Binding-site contacts:
Ligand atom N3 contacts residue THR89 of chain 2.A at 3.4 Å (h-bond).
Ligand atom C2 contacts residue SER204 of chain 2.A at 3.2 Å.
Ligand atom O4' contacts residue THR89 of chain 2.A at 3.1 Å (h-bond).
Ligand atom C1' contacts residue THR89 of chain 2.A at 3.4 Å.
Ligand atom C4 contacts residue THR90 of chain 2.A at 3.8 Å.
Ligand atom O3' contacts residue SO41 of chain 2.D at 3.3 Å (h-bond).
Ligand atom C5' contacts residue HIS5 of chain 1.A at 3.2 Å.
Ligand atom N3 contacts residue SER204 of chain 2.A at 3.8 Å.
Ligand atom N1 contacts residue THR90 of chain 2.A at 3.5 Å.
Ligand atom C3' contacts residue SO41 of chain 2.D at 3.8 Å.
Ligand atom C4' contacts residue ARG43 of chain 1.A at 3.8 Å.
Ligand atom O3' contacts residue GLU182 of chain 2.A at 3.1 Å (salt-bridge).
Ligand atom C9 contacts residue THR89 of chain 2.A at 3.7 Å.
Ligand atom C2' contacts residue SO41 of chain 2.D at 3.4 Å.
Ligand atom C1' contacts residue SO41 of chain 2.D at 3.1 Å.
Ligand atom O2' contacts residue MET181 of chain 2.A at 3.3 Å (h-bond).
Ligand atom C3' contacts residue MET181 of chain 2.A at 3.9 Å (hydrophobic).
Ligand atom C2' contacts residue GLU182 of chain 2.A at 3.7 Å.
Ligand atom O6 contacts residue VAL179 of chain 2.A at 3.5 Å.
Ligand atom O2' contacts residue GLU182 of chain 2.A at 2.4 Å (salt-bridge).
Ligand atom O5' contacts residue ARG43 of chain 1.A at 2.9 Å.
Ligand atom O2' contacts residue ARG86 of chain 2.A at 3.4 Å (salt-bridge).
Ligand atom C5 contacts residue VAL179 of chain 2.A at 3.6 Å (hydrophobic).
Ligand atom C6 contacts residue GLY91 of chain 2.A at 3.5 Å.
Ligand atom N8 contacts residue MET181 of chain 2.A at 3.8 Å.
Ligand atom N3 contacts residue THR90 of chain 2.A at 3.4 Å.
Ligand atom C4' contacts residue SO41 of chain 2.D at 3.4 Å.
Ligand atom C2' contacts residue MET181 of chain 2.A at 3.7 Å (hydrophobic).
Ligand atom O6 contacts residue GLY91 of chain 2.A at 3.9 Å.
Ligand atom C2 contacts residue GLY91 of chain 2.A at 3.4 Å.
Ligand atom N8 contacts residue GLU180 of chain 2.A at 3.6 Å.
Ligand atom O3' contacts residue ILE64 of chain 2.A at 3.5 Å.
Ligand atom O5' contacts residue HIS5 of chain 1.A at 2.8 Å (h-bond).
Ligand atom N7 contacts residue VAL179 of chain 2.A at 3.5 Å (h-bond).
Ligand atom O4' contacts residue SO41 of chain 2.D at 3.1 Å (h-bond).
Ligand atom C2 contacts residue THR90 of chain 2.A at 3.2 Å.
Ligand atom O5' contacts residue ILE64 of chain 2.A at 3.7 Å.
Ligand atom O2' contacts residue SO41 of chain 2.D at 2.8 Å (h-bond).
Ligand atom O2' contacts residue GLU180 of chain 2.A at 3.3 Å.
Ligand atom N1 contacts residue GLY91 of chain 2.A at 3.2 Å (h-bond).

Sequence of chain 1.A:
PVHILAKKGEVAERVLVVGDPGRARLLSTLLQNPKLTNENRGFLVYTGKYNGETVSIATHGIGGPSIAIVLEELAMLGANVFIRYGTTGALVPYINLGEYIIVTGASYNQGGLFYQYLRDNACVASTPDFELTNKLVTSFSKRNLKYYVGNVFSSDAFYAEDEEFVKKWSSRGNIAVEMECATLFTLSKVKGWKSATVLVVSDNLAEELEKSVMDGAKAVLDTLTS

This protein binds this small molecule.
Small molecule (SMILES): O=c1[nH]cnc2c([C@@H]3O[C@H](CO)[C@@H](O)[C@H]3O)n[nH]c12

Sequence of chain 2.A:
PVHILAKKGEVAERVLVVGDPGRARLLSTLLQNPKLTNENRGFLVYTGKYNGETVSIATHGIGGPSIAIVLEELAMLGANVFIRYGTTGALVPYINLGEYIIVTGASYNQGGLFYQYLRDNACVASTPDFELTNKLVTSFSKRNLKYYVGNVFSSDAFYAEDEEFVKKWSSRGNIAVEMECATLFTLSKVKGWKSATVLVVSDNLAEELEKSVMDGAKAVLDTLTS